This small molecule binds to this protein.
Small molecule (SMILES): CC(C)C[C@H](NC(=O)CN)C(=O)N[C@H](C(=O)N[C@H](C(=O)NCC(=O)N[C@@H](CO)C(=O)N[C@@H](CC(C)C)C(=O)N[C@@H](CCCN=C(N)N)C(=O)NCC=O)C(C)C)[C@@H](C)O

Sequence of chain 2.C:
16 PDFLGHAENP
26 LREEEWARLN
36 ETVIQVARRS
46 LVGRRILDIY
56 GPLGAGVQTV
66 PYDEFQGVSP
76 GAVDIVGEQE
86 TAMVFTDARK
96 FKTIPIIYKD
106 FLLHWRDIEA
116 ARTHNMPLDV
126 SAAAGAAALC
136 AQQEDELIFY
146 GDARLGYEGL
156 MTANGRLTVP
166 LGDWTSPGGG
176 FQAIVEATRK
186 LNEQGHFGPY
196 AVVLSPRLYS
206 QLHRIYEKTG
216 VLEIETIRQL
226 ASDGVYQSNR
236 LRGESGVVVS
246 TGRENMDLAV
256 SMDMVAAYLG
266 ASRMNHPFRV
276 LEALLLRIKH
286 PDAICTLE

Binding-site contacts:
Ligand atom CD contacts residue ASP53 of chain 2.C at 3.3 Å.
Ligand atom NH2 contacts residue THR246 of chain 2.C at 2.8 Å (h-bond).
Ligand atom O contacts residue ILE54 of chain 2.C at 3.4 Å.
Ligand atom CG2 contacts residue ALA42 of chain 2.C at 3.7 Å (hydrophobic).
Ligand atom N contacts residue ARG49 of chain 2.C at 3.5 Å (salt-bridge).
Ligand atom CB contacts residue ARG49 of chain 2.C at 3.6 Å.
Ligand atom C contacts residue ARG49 of chain 2.C at 3.5 Å.
Ligand atom CB contacts residue ASP258 of chain 2.C at 3.7 Å.
Ligand atom O contacts residue ILE39 of chain 2.C at 3.5 Å.
Ligand atom CD2 contacts residue ARG43 of chain 2.C at 3.7 Å.
Ligand atom N contacts residue ASP258 of chain 2.C at 3.3 Å (salt-bridge).
Ligand atom NH1 contacts residue ASP228 of chain 2.C at 3.2 Å (salt-bridge).
Ligand atom N contacts residue ASP258 of chain 2.C at 3.2 Å (salt-bridge).
Ligand atom CA contacts residue ILE54 of chain 2.C at 3.7 Å (hydrophobic).
Ligand atom CZ contacts residue ASP228 of chain 2.C at 3.2 Å.
Ligand atom NH1 contacts residue ARG50 of chain 2.C at 3.7 Å.
Ligand atom NE contacts residue ASP53 of chain 2.C at 3.6 Å (salt-bridge).
Ligand atom N contacts residue ASP258 of chain 2.C at 3.7 Å.
Ligand atom OG1 contacts residue MET259 of chain 2.C at 2.6 Å (h-bond).
Ligand atom N contacts residue ARG49 of chain 2.C at 3.5 Å (salt-bridge).
Ligand atom NH2 contacts residue ASP228 of chain 2.C at 2.4 Å (salt-bridge).
Ligand atom N contacts residue ARG49 of chain 2.C at 3.7 Å.
Ligand atom CA contacts residue ARG49 of chain 2.C at 3.7 Å.
Ligand atom NH1 contacts residue ILE51 of chain 2.C at 3.5 Å (h-bond).
Ligand atom NH1 contacts residue THR246 of chain 2.C at 3.5 Å.
Ligand atom CB contacts residue ARG49 of chain 2.C at 3.7 Å.
Ligand atom O contacts residue ARG43 of chain 2.C at 3.3 Å (salt-bridge).
Ligand atom N contacts residue ASP258 of chain 2.C at 2.9 Å (salt-bridge).
Ligand atom O contacts residue ARG49 of chain 2.C at 3.0 Å (salt-bridge).
Ligand atom OG1 contacts residue ASP258 of chain 2.C at 3.5 Å.
Ligand atom CD1 contacts residue PRO57 of chain 2.C at 3.6 Å (hydrophobic).
Ligand atom O contacts residue ARG50 of chain 2.C at 3.7 Å.
Ligand atom CA contacts residue ASP258 of chain 2.C at 3.3 Å.
Ligand atom CB contacts residue MET259 of chain 2.C at 3.5 Å (hydrophobic).
Ligand atom O contacts residue ARG43 of chain 2.C at 2.9 Å (salt-bridge).
Ligand atom C contacts residue ASP258 of chain 2.C at 3.7 Å.
Ligand atom CG2 contacts residue MET259 of chain 2.C at 3.7 Å (hydrophobic).
Ligand atom C contacts residue ILE39 of chain 2.C at 3.6 Å (hydrophobic).
Ligand atom CB contacts residue ILE39 of chain 2.C at 3.7 Å (hydrophobic).
Ligand atom C contacts residue ILE54 of chain 2.C at 3.7 Å (hydrophobic).